Binding-site contacts:
Ligand atom O3' contacts residue SER17 of chain 2.J at 3.1 Å.
Ligand atom OP2 contacts residue ARG24 of chain 2.J at 2.3 Å (salt-bridge).
Ligand atom C3' contacts residue SER17 of chain 2.J at 4.3 Å.
Ligand atom O2' contacts residue VAL38 of chain 2.A at 3.6 Å.
Ligand atom OP1 contacts residue THR21 of chain 2.J at 3.6 Å.
Ligand atom C5' contacts residue SER17 of chain 2.J at 3.8 Å.
Ligand atom OP1 contacts residue ARG24 of chain 2.J at 3.6 Å (salt-bridge).
Ligand atom OP1 contacts residue LYS30 of chain 2.A at 3.8 Å.
Ligand atom O4' contacts residue ASN16 of chain 2.J at 3.9 Å.
Ligand atom O3' contacts residue ARG79 of chain 2.O at 3.8 Å.
Ligand atom C4' contacts residue VAL19 of chain 2.J at 4.0 Å (hydrophobic).
Ligand atom O2' contacts residue SER17 of chain 2.J at 3.9 Å.
Ligand atom C2' contacts residue ARG79 of chain 2.O at 4.0 Å.
Ligand atom OP1 contacts residue SER17 of chain 2.J at 3.3 Å.
Ligand atom C5' contacts residue THR21 of chain 2.J at 3.7 Å.
Ligand atom O3' contacts residue THR36 of chain 2.A at 3.5 Å (h-bond).
Ligand atom O2' contacts residue THR36 of chain 2.A at 4.0 Å.
Ligand atom O2' contacts residue ARG39 of chain 2.O at 4.2 Å.
Ligand atom C5' contacts residue VAL19 of chain 2.J at 4.3 Å (hydrophobic).
Ligand atom C4' contacts residue SER17 of chain 2.J at 4.1 Å.
Ligand atom OP1 contacts residue PRO29 of chain 2.A at 3.2 Å.
Ligand atom C5' contacts residue ASN16 of chain 2.J at 3.7 Å.
Ligand atom O2' contacts residue ARG79 of chain 2.O at 2.8 Å (salt-bridge).
Ligand atom C5' contacts residue ARG79 of chain 2.O at 3.3 Å.
Ligand atom C4' contacts residue ASN16 of chain 2.J at 3.3 Å.
Ligand atom OP1 contacts residue MET22 of chain 2.J at 4.2 Å.
Ligand atom N7 contacts residue ARG24 of chain 2.J at 4.2 Å.
Ligand atom O4' contacts residue ALA40 of chain 2.O at 4.1 Å.
Ligand atom O2' contacts residue VAL38 of chain 2.O at 4.0 Å.
Ligand atom O4' contacts residue SER155 of chain 2.O at 4.2 Å.
Ligand atom C4' contacts residue ALA40 of chain 2.O at 3.7 Å (hydrophobic).
Ligand atom C4' contacts residue ARG79 of chain 2.O at 3.8 Å.
Ligand atom O2' contacts residue SER155 of chain 2.O at 3.2 Å (h-bond).
Ligand atom P contacts residue SER17 of chain 2.J at 3.8 Å.
Ligand atom OP1 contacts residue THR36 of chain 2.A at 3.8 Å.
Ligand atom C1' contacts residue VAL38 of chain 2.O at 4.2 Å (hydrophobic).
Ligand atom C2' contacts residue SER155 of chain 2.O at 4.0 Å.
Ligand atom C1' contacts residue SER155 of chain 2.O at 3.7 Å.
Ligand atom O2' contacts residue ALA40 of chain 2.O at 4.3 Å.
Ligand atom P contacts residue ARG24 of chain 2.J at 3.6 Å.

Sequence of chain 2.A:
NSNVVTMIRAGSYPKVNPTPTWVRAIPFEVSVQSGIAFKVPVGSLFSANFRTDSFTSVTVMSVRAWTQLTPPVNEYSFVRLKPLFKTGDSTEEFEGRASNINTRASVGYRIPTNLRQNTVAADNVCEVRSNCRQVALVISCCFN

Sequence of chain 2.O:
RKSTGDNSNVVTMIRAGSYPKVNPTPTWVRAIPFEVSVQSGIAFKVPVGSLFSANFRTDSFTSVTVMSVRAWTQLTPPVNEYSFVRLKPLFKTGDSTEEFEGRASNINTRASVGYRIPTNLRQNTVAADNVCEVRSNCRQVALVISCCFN

A protein and the small-molecule ligand that binds it are described below.
Small molecule (SMILES): Nc1ncnc2c1ncn2[C@@H]1O[C@H](CO[P](=O)(O)O[C@H]2[C@@H](O)[C@H](n3cnc4c(N)ncnc43)O[C@@H]2CO[P](=O)(O)O[C@H]2[C@@H](O)[C@H](n3cnc4c(N)ncnc43)O[C@@H]2CO[P](=O)(O)O[C@H]2[C@@H](O)[C@H](n3cnc4c(N)ncnc43)O[C@@H]2CO[P](=O)(O)O[C@H]2[C@@H](O)[C@H](n3cnc4c(N)ncnc43)O[C@@H]2CO[P](=O)(O)O[C@H]2[C@@H](O)[C@H](n3cnc4c(N)ncnc43)O[C@@H]2CO[P](=O)(O)O[C@H]2[C@@H](O)[C@H](n3cnc4c(N)ncnc43)O[C@@H]2COP(=O)=O)[C@@H](O)[C@H]1O

Sequence of chain 2.J:
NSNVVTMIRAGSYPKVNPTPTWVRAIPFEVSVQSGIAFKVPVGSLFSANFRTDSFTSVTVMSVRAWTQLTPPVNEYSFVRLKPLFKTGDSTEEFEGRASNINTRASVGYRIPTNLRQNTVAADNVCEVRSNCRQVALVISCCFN